Sequence of chain 1.F:
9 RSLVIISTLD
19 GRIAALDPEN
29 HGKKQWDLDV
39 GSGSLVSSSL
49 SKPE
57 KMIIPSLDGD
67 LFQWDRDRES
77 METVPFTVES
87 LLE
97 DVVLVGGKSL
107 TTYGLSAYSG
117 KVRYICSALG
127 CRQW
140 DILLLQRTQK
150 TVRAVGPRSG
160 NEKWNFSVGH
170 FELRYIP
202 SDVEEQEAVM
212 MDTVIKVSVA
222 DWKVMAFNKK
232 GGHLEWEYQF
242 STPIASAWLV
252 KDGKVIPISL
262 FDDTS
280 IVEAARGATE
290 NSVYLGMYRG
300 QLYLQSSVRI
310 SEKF

Binding-site contacts:
Ligand atom CG contacts residue MET77 of chain 1.F at 3.7 Å (hydrophobic).
Ligand atom CE3 contacts residue TYR293 of chain 1.F at 3.1 Å (hydrophobic).
Ligand atom O contacts residue SER291 of chain 1.F at 3.8 Å.
Ligand atom CH2 contacts residue VAL220 of chain 1.F at 3.8 Å (hydrophobic).
Ligand atom O contacts residue ASP263 of chain 1.F at 3.6 Å.
Ligand atom CZ contacts residue TYR293 of chain 1.F at 3.5 Å (hydrophobic).
Ligand atom O contacts residue LEU294 of chain 1.F at 3.1 Å (h-bond).
Ligand atom CD1 contacts residue TYR293 of chain 1.F at 3.5 Å (hydrophobic).
Ligand atom CZ2 contacts residue TRP223 of chain 1.F at 3.5 Å (hydrophobic).
Ligand atom CZ3 contacts residue VAL220 of chain 1.F at 3.4 Å (hydrophobic).
Ligand atom CE2 contacts residue TYR293 of chain 1.F at 3.5 Å (hydrophobic).
Ligand atom CB contacts residue TYR293 of chain 1.F at 3.8 Å (hydrophobic).
Ligand atom CE3 contacts residue LEU294 of chain 1.F at 3.5 Å (hydrophobic).
Ligand atom CB contacts residue VAL292 of chain 1.F at 3.6 Å (hydrophobic).
Ligand atom CZ2 contacts residue MET296 of chain 1.F at 3.7 Å (hydrophobic).
Ligand atom CD contacts residue MET77 of chain 1.F at 3.4 Å (hydrophobic).
Ligand atom CE2 contacts residue ASP263 of chain 1.F at 3.8 Å.
Ligand atom CG contacts residue MET58 of chain 1.F at 3.7 Å (hydrophobic).
Ligand atom CE1 contacts residue TYR293 of chain 1.F at 3.5 Å (hydrophobic).
Ligand atom CA contacts residue LEU294 of chain 1.F at 3.5 Å (hydrophobic).
Ligand atom O contacts residue VAL292 of chain 1.F at 3.4 Å (h-bond).
Ligand atom CD contacts residue MET58 of chain 1.F at 3.6 Å (hydrophobic).
Ligand atom CA contacts residue MET77 of chain 1.F at 3.2 Å (hydrophobic).
Ligand atom CG contacts residue TRP70 of chain 1.F at 3.6 Å (hydrophobic).
Ligand atom CH2 contacts residue TYR302 of chain 1.F at 3.6 Å (hydrophobic).
Ligand atom CA contacts residue VAL292 of chain 1.F at 3.2 Å (hydrophobic).
Ligand atom O contacts residue TYR293 of chain 1.F at 3.0 Å (h-bond).
Ligand atom N contacts residue MET77 of chain 1.F at 3.3 Å (h-bond).
Ligand atom CD2 contacts residue TYR293 of chain 1.F at 3.7 Å (hydrophobic).
Ligand atom C contacts residue LEU294 of chain 1.F at 3.9 Å (hydrophobic).
Ligand atom O contacts residue LEU294 of chain 1.F at 3.5 Å.
Ligand atom CB contacts residue MET77 of chain 1.F at 3.1 Å (hydrophobic).
Ligand atom CZ3 contacts residue TYR293 of chain 1.F at 3.8 Å (hydrophobic).
Ligand atom CD2 contacts residue LEU294 of chain 1.F at 3.8 Å (hydrophobic).
Ligand atom CH2 contacts residue TRP223 of chain 1.F at 3.3 Å (hydrophobic).
Ligand atom CE3 contacts residue ALA221 of chain 1.F at 3.8 Å (hydrophobic).
Ligand atom C contacts residue VAL292 of chain 1.F at 3.6 Å (hydrophobic).
Ligand atom CZ3 contacts residue ALA221 of chain 1.F at 3.8 Å (hydrophobic).
Ligand atom N contacts residue VAL292 of chain 1.F at 3.1 Å (h-bond).
Ligand atom CZ3 contacts residue GLY295 of chain 1.F at 3.8 Å.

A protein and the small-molecule ligand that binds it are described below.
Small molecule (SMILES): C[C@H](NC(=O)[C@H](Cc1ccc(O)cc1)NC(=O)[C@H](Cc1ccccc1)NC(=O)[C@H](CCCN=C(N)N)NC(=O)[C@H](CC1=CN=C2C=CC=CC12)NC(=O)[C@@H]1CCCN1C(=O)[C@H](CCC(N)=O)NC(=O)[C@@H]1CCCN1)C(=O)N1CCC[C@H]1C=O